Binding-site contacts:
Ligand atom C7 contacts residue ASN154 of chain 9.A at 3.5 Å.
Ligand atom C5 contacts residue HIS104 of chain 9.C at 3.4 Å.
Ligand atom C4 contacts residue ASN154 of chain 9.A at 4.2 Å.
Ligand atom C1 contacts residue HIS104 of chain 9.C at 3.5 Å.
Ligand atom O7 contacts residue ASN154 of chain 9.A at 3.2 Å (h-bond).
Ligand atom N2 contacts residue ASN154 of chain 9.A at 3.0 Å (h-bond).
Ligand atom O6 contacts residue HIS104 of chain 9.C at 3.6 Å.
Ligand atom C3 contacts residue HIS104 of chain 9.C at 3.7 Å.
Ligand atom O5 contacts residue ASN154 of chain 9.A at 2.3 Å (h-bond).
Ligand atom C6 contacts residue HIS104 of chain 9.C at 3.8 Å.
Ligand atom C4 contacts residue HIS104 of chain 9.C at 4.0 Å.
Ligand atom O5 contacts residue HIS104 of chain 9.C at 3.7 Å.
Ligand atom C3 contacts residue ASN154 of chain 9.A at 3.8 Å.
Ligand atom C2 contacts residue HIS104 of chain 9.C at 4.2 Å.
Ligand atom C5 contacts residue ASN154 of chain 9.A at 3.6 Å.
Ligand atom C1 contacts residue ASN154 of chain 9.A at 1.4 Å.
Ligand atom C2 contacts residue ASN154 of chain 9.A at 2.5 Å.
Ligand atom O4 contacts residue HIS104 of chain 9.C at 3.8 Å.

The small molecule below binds the protein below.
Small molecule (SMILES): CC(=O)N[C@@H]1[C@@H](O)[C@H](O)[C@@H](CO)O[C@H]1O

Sequence of chain 9.A:
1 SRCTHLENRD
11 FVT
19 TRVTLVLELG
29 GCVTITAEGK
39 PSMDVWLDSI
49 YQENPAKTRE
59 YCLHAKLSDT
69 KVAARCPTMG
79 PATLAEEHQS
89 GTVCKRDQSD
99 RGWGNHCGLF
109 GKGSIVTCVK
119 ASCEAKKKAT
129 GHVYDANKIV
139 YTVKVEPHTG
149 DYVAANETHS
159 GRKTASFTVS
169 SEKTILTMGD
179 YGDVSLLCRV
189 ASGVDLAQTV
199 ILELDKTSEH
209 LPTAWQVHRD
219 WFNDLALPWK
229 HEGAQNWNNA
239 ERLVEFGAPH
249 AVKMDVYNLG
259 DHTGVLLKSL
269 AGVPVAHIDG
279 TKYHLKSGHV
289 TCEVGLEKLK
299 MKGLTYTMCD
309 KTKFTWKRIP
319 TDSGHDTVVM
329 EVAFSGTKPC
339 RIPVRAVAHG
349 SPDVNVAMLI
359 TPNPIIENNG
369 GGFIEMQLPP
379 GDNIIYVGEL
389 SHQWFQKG

Sequence of chain 9.C:
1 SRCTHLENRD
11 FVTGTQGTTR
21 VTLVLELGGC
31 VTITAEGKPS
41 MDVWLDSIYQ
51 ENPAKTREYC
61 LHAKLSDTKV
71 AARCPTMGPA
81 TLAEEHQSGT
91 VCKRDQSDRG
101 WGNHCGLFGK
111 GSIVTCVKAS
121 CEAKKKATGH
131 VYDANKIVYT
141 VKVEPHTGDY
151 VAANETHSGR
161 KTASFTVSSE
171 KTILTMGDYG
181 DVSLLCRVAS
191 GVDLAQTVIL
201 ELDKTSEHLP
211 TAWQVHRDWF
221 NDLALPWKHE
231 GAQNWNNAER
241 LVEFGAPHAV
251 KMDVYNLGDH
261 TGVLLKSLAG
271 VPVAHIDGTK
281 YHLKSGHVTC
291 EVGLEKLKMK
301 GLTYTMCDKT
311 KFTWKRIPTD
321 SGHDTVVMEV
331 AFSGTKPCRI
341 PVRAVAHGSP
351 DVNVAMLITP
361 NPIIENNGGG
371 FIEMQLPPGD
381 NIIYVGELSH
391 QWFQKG